Sequence of chain 1.G:
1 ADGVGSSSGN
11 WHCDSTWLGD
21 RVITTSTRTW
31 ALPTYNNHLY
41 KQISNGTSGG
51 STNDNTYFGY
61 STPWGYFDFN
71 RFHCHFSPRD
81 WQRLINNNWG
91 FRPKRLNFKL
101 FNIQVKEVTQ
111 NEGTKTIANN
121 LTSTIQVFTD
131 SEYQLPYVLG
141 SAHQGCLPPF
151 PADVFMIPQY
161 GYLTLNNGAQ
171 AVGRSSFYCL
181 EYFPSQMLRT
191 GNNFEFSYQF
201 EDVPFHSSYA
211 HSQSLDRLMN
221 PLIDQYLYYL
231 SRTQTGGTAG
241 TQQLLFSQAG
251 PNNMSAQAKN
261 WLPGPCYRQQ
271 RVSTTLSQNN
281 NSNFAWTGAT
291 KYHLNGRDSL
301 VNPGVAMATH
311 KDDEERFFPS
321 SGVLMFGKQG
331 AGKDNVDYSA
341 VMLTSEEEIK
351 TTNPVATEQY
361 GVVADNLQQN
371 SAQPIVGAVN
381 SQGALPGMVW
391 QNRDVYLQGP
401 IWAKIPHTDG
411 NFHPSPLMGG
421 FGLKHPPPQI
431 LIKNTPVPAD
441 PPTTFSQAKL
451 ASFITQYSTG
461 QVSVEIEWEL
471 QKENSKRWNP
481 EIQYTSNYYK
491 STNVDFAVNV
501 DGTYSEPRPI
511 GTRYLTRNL

Binding-site contacts:
Ligand atom C2 contacts residue DA1 of chain 1.VB at 4.2 Å.
Ligand atom N4 contacts residue ASP202 of chain 1.G at 2.4 Å (salt-bridge).
Ligand atom C5 contacts residue ASP202 of chain 1.G at 3.1 Å.
Ligand atom C4 contacts residue PRO204 of chain 1.G at 3.8 Å (hydrophobic).
Ligand atom N3 contacts residue ASP202 of chain 1.G at 4.2 Å.
Ligand atom C2 contacts residue PRO204 of chain 1.G at 4.3 Å (hydrophobic).
Ligand atom C6 contacts residue ASP202 of chain 1.G at 4.3 Å.
Ligand atom O2 contacts residue DA1 of chain 1.VB at 3.4 Å (h-bond).
Ligand atom C4 contacts residue VAL203 of chain 1.G at 4.1 Å (hydrophobic).
Ligand atom C5 contacts residue VAL203 of chain 1.G at 3.8 Å (hydrophobic).
Ligand atom C5' contacts residue PRO204 of chain 1.G at 4.5 Å (hydrophobic).
Ligand atom N4 contacts residue VAL203 of chain 1.G at 3.4 Å (h-bond).
Ligand atom C2' contacts residue PRO204 of chain 1.G at 4.0 Å (hydrophobic).
Ligand atom O3' contacts residue DA1 of chain 1.VB at 1.6 Å.
Ligand atom C3' contacts residue DA1 of chain 1.VB at 2.6 Å.
Ligand atom C4' contacts residue DA1 of chain 1.VB at 4.0 Å.
Ligand atom C2' contacts residue DA1 of chain 1.VB at 2.9 Å.
Ligand atom C1' contacts residue DA1 of chain 1.VB at 3.9 Å.
Ligand atom C5 contacts residue PRO204 of chain 1.G at 3.6 Å (hydrophobic).
Ligand atom N3 contacts residue PRO204 of chain 1.G at 4.0 Å.
Ligand atom C4 contacts residue ASP202 of chain 1.G at 3.0 Å.
Ligand atom N1 contacts residue PRO204 of chain 1.G at 4.2 Å.
Ligand atom C6 contacts residue PRO204 of chain 1.G at 3.9 Å (hydrophobic).
Ligand atom N4 contacts residue PRO204 of chain 1.G at 4.2 Å.

A protein and the small-molecule ligand that binds it are described below.
Small molecule (SMILES): Nc1ccn([C@H]2C[C@H](O)[C@@H](COP(=O)(O)O)O2)c(=O)n1